A protein and the small-molecule ligand that binds it are described below.
Small molecule (SMILES): COC(=O)c1ccc(Cl)c(NC(=O)c2cc3cnc(OC)nc3[nH]c2=O)c1

Binding-site contacts:
Ligand atom C12 contacts residue ILE41 of chain 1.C at 3.8 Å (hydrophobic).
Ligand atom C19 contacts residue VAL182 of chain 1.C at 3.9 Å (hydrophobic).
Ligand atom C6 contacts residue SER118 of chain 1.C at 3.6 Å.
Ligand atom O25 contacts residue LYS64 of chain 1.C at 3.4 Å (salt-bridge).
Ligand atom C12 contacts residue LEU170 of chain 1.C at 3.8 Å (hydrophobic).
Ligand atom N9 contacts residue MET116 of chain 1.C at 3.4 Å.
Ligand atom N7 contacts residue LEU117 of chain 1.C at 3.5 Å (h-bond).
Ligand atom N7 contacts residue SER118 of chain 1.C at 3.7 Å.
Ligand atom CL2 contacts residue PHE114 of chain 1.C at 3.6 Å.
Ligand atom C20 contacts residue VAL182 of chain 1.C at 3.7 Å (hydrophobic).
Ligand atom O25 contacts residue VAL182 of chain 1.C at 3.9 Å.
Ligand atom O25 contacts residue ASP183 of chain 1.C at 3.2 Å (salt-bridge).
Ligand atom C10 contacts residue LEU170 of chain 1.C at 3.8 Å (hydrophobic).
Ligand atom C10 contacts residue LEU117 of chain 1.C at 3.5 Å (hydrophobic).
Ligand atom O11 contacts residue MET116 of chain 1.C at 3.3 Å.
Ligand atom O11 contacts residue LEU170 of chain 1.C at 3.8 Å.
Ligand atom O11 contacts residue LEU117 of chain 1.C at 2.9 Å (h-bond).
Ligand atom C27 contacts residue PHE46 of chain 1.C at 3.5 Å (hydrophobic).
Ligand atom C10 contacts residue MET116 of chain 1.C at 3.4 Å (hydrophobic).
Ligand atom O26 contacts residue PHE46 of chain 1.C at 3.5 Å.
Ligand atom C14 contacts residue LEU170 of chain 1.C at 3.8 Å (hydrophobic).
Ligand atom C2 contacts residue ILE41 of chain 1.C at 3.6 Å (hydrophobic).
Ligand atom C14 contacts residue VAL49 of chain 1.C at 4.0 Å (hydrophobic).
Ligand atom C10 contacts residue SER118 of chain 1.C at 4.0 Å.
Ligand atom O15 contacts residue VAL49 of chain 1.C at 3.5 Å.
Ligand atom C6 contacts residue 1PE1 of chain 1.Q at 3.7 Å.
Ligand atom C4 contacts residue 1PE1 of chain 1.Q at 3.9 Å.
Ligand atom O26 contacts residue VAL49 of chain 1.C at 3.4 Å.
Ligand atom CL2 contacts residue ALA62 of chain 1.C at 3.5 Å.
Ligand atom CL2 contacts residue GLU115 of chain 1.C at 3.2 Å.
Ligand atom N9 contacts residue LEU117 of chain 1.C at 2.6 Å (h-bond).
Ligand atom N9 contacts residue SER118 of chain 1.C at 3.5 Å (h-bond).
Ligand atom N16 contacts residue LEU170 of chain 1.C at 3.6 Å.
Ligand atom C13 contacts residue ILE41 of chain 1.C at 3.7 Å (hydrophobic).
Ligand atom C21 contacts residue PHE114 of chain 1.C at 3.6 Å (hydrophobic).
Ligand atom C21 contacts residue VAL182 of chain 1.C at 3.9 Å (hydrophobic).
Ligand atom C8 contacts residue SER118 of chain 1.C at 3.5 Å.
Ligand atom C8 contacts residue LEU117 of chain 1.C at 3.5 Å (hydrophobic).
Ligand atom O5 contacts residue 1PE1 of chain 1.Q at 3.5 Å.
Ligand atom O5 contacts residue TYR119 of chain 1.C at 3.9 Å.

Sequence of chain 1.C:
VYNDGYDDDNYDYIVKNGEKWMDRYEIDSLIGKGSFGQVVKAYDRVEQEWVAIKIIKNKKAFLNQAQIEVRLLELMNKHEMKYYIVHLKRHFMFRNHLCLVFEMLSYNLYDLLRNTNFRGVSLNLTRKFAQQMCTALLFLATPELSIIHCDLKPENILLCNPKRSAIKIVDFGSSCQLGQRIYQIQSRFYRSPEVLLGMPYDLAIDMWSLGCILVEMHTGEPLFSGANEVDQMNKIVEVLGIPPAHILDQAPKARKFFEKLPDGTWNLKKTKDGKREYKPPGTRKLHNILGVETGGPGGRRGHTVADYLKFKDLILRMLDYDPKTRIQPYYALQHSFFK